The small molecule below binds the protein below.
Small molecule (SMILES): CC(=O)N[C@@H]1[C@@H](O)[C@H](O)[C@@H](CO)O[C@H]1O

Binding-site contacts:
Ligand atom O6 contacts residue GLY27 of chain 1.B at 3.2 Å (h-bond).
Ligand atom C1 contacts residue SER28 of chain 1.B at 3.9 Å.
Ligand atom O3 contacts residue GLY45 of chain 1.B at 3.0 Å (h-bond).
Ligand atom O4 contacts residue GLY44 of chain 1.B at 3.6 Å.
Ligand atom C4 contacts residue ASP31 of chain 1.B at 3.4 Å.
Ligand atom C3 contacts residue GLY45 of chain 1.B at 3.9 Å.
Ligand atom O6 contacts residue ASP31 of chain 1.B at 2.7 Å (salt-bridge).
Ligand atom C6 contacts residue TYR111 of chain 1.B at 3.9 Å (hydrophobic).
Ligand atom C5 contacts residue GLY27 of chain 1.B at 4.4 Å.
Ligand atom C4 contacts residue GLY44 of chain 1.B at 4.4 Å.
Ligand atom C2 contacts residue GLY27 of chain 1.B at 4.5 Å.
Ligand atom O4 contacts residue GLY45 of chain 1.B at 3.4 Å (h-bond).
Ligand atom C6 contacts residue TYR29 of chain 1.B at 3.6 Å (hydrophobic).
Ligand atom C5 contacts residue SER28 of chain 1.B at 4.0 Å.
Ligand atom O1 contacts residue GLY27 of chain 1.B at 4.3 Å.
Ligand atom C6 contacts residue ASP31 of chain 1.B at 3.5 Å.
Ligand atom O4 contacts residue ASP31 of chain 1.B at 2.5 Å (salt-bridge).
Ligand atom C6 contacts residue GLY27 of chain 1.B at 4.4 Å.
Ligand atom C1 contacts residue GLY27 of chain 1.B at 4.4 Å.
Ligand atom O6 contacts residue SER26 of chain 1.B at 4.2 Å.
Ligand atom C4 contacts residue GLY27 of chain 1.B at 4.5 Å.
Ligand atom O6 contacts residue SER28 of chain 1.B at 3.1 Å (h-bond).
Ligand atom O3 contacts residue GLY44 of chain 1.B at 4.0 Å.
Ligand atom O5 contacts residue TYR29 of chain 1.B at 4.5 Å.
Ligand atom O1 contacts residue SER28 of chain 1.B at 2.9 Å (h-bond).
Ligand atom O5 contacts residue SER28 of chain 1.B at 3.0 Å (h-bond).
Ligand atom C6 contacts residue SER28 of chain 1.B at 3.8 Å.
Ligand atom C5 contacts residue ASP31 of chain 1.B at 4.0 Å.
Ligand atom O6 contacts residue TYR29 of chain 1.B at 2.9 Å (h-bond).
Ligand atom O5 contacts residue GLY27 of chain 1.B at 3.7 Å.
Ligand atom O4 contacts residue TYR111 of chain 1.B at 4.1 Å.
Ligand atom C4 contacts residue GLY45 of chain 1.B at 3.5 Å.

Sequence of chain 1.B:
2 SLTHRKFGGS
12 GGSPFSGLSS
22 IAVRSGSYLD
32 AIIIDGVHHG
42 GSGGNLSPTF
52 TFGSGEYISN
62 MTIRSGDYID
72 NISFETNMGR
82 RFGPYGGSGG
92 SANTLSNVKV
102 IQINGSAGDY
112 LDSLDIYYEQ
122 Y